Sequence of chain 1.A:
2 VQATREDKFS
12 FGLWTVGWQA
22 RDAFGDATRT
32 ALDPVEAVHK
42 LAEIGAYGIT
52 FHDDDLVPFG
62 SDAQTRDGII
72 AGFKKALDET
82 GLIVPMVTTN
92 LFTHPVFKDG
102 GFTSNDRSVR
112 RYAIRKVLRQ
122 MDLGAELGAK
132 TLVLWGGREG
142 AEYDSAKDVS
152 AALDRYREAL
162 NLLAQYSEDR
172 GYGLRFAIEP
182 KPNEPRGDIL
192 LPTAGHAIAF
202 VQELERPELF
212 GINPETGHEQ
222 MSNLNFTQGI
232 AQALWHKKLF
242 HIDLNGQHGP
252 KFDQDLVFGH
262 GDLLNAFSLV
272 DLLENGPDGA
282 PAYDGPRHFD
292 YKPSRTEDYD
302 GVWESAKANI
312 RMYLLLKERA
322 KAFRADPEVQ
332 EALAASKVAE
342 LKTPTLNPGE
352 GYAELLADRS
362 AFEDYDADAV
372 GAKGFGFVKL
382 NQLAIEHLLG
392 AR

Sequence of chain 1.B:
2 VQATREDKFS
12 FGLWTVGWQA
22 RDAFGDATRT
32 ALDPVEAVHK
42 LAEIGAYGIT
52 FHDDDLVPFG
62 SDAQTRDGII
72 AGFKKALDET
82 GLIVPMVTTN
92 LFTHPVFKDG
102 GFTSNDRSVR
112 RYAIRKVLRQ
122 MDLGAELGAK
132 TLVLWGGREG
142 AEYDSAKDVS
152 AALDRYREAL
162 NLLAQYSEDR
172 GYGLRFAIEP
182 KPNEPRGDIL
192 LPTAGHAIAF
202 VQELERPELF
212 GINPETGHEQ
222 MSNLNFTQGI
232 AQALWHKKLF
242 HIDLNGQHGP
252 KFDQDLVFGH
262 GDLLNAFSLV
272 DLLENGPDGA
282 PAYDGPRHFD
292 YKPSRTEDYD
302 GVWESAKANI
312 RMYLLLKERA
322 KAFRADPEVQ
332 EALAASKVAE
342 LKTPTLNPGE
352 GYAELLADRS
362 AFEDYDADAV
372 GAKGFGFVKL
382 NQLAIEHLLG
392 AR

Binding-site contacts:
Ligand atom O6 contacts residue MET87 of chain 1.B at 3.8 Å.
Ligand atom C4 contacts residue GLU180 of chain 1.B at 3.4 Å.
Ligand atom O5 contacts residue TRP136 of chain 1.B at 3.5 Å.
Ligand atom C2 contacts residue TRP136 of chain 1.B at 3.6 Å (hydrophobic).
Ligand atom O2 contacts residue ASP291 of chain 1.B at 2.9 Å (salt-bridge).
Ligand atom C6 contacts residue THR89 of chain 1.B at 3.6 Å.
Ligand atom C2 contacts residue ASP291 of chain 1.B at 3.9 Å.
Ligand atom O3 contacts residue TRP15 of chain 1.B at 3.5 Å (h-bond).
Ligand atom C6 contacts residue VAL134 of chain 1.B at 3.7 Å (hydrophobic).
Ligand atom O3 contacts residue MG1 of chain 1.H at 3.6 Å.
Ligand atom C3 contacts residue TRP136 of chain 1.B at 3.7 Å (hydrophobic).
Ligand atom O1 contacts residue TRP136 of chain 1.B at 3.6 Å.
Ligand atom C3 contacts residue ASP291 of chain 1.B at 3.6 Å.
Ligand atom C3 contacts residue MG1 of chain 1.H at 3.7 Å.
Ligand atom O1 contacts residue HIS219 of chain 1.B at 3.4 Å (h-bond).
Ligand atom O1 contacts residue LYS182 of chain 1.B at 2.9 Å (salt-bridge).
Ligand atom O4 contacts residue ASP244 of chain 1.B at 3.2 Å (salt-bridge).
Ligand atom C5 contacts residue HIS53 of chain 1.B at 3.4 Å.
Ligand atom O3 contacts residue ASP291 of chain 1.B at 2.7 Å (salt-bridge).
Ligand atom O4 contacts residue MG1 of chain 1.H at 2.1 Å.
Ligand atom O5 contacts residue PHE93 of chain 1.B at 3.9 Å.
Ligand atom C4 contacts residue ASP291 of chain 1.B at 3.6 Å.
Ligand atom O2 contacts residue HIS219 of chain 1.B at 3.4 Å.
Ligand atom C2 contacts residue MG1 of chain 1.H at 3.5 Å.
Ligand atom C1 contacts residue PHE25 of chain 1.A at 3.6 Å (hydrophobic).
Ligand atom C4 contacts residue MG1 of chain 1.H at 3.3 Å.
Ligand atom C1 contacts residue TRP136 of chain 1.B at 3.7 Å (hydrophobic).
Ligand atom O1 contacts residue ASP254 of chain 1.B at 3.2 Å (salt-bridge).
Ligand atom O2 contacts residue MG1 of chain 1.H at 2.2 Å.
Ligand atom O2 contacts residue GLU216 of chain 1.B at 3.2 Å (salt-bridge).
Ligand atom O5 contacts residue HIS53 of chain 1.B at 2.9 Å (h-bond).
Ligand atom O6 contacts residue GLU180 of chain 1.B at 3.7 Å.
Ligand atom O4 contacts residue ASP291 of chain 1.B at 2.9 Å (salt-bridge).
Ligand atom C6 contacts residue GLU180 of chain 1.B at 3.6 Å.
Ligand atom O6 contacts residue THR89 of chain 1.B at 3.9 Å.
Ligand atom O2 contacts residue GLU180 of chain 1.B at 3.2 Å (salt-bridge).
Ligand atom O6 contacts residue VAL134 of chain 1.B at 3.9 Å.
Ligand atom O4 contacts residue GLU180 of chain 1.B at 2.5 Å (salt-bridge).
Ligand atom O6 contacts residue TRP15 of chain 1.B at 3.6 Å.
Ligand atom O1 contacts residue PHE25 of chain 1.A at 3.8 Å.

The small molecule below binds the protein below.
Small molecule (SMILES): OC[C@@H](O)[C@@H](O)[C@H](O)[C@@H](O)CO